Binding-site contacts:
Ligand atom C7 contacts residue ASN234 of chain 1.C at 3.0 Å.
Ligand atom C2 contacts residue ASN234 of chain 1.C at 2.5 Å.
Ligand atom C4 contacts residue ASN234 of chain 1.C at 4.2 Å.
Ligand atom C3 contacts residue ASN234 of chain 1.C at 3.8 Å.
Ligand atom O5 contacts residue ASN234 of chain 1.C at 2.4 Å (h-bond).
Ligand atom C8 contacts residue ASN234 of chain 1.C at 3.6 Å.
Ligand atom O7 contacts residue ASN234 of chain 1.C at 3.1 Å.
Ligand atom C5 contacts residue ASN234 of chain 1.C at 3.6 Å.
Ligand atom C1 contacts residue ASN234 of chain 1.C at 1.4 Å.
Ligand atom N2 contacts residue ASN234 of chain 1.C at 2.9 Å (h-bond).

Sequence of chain 1.C:
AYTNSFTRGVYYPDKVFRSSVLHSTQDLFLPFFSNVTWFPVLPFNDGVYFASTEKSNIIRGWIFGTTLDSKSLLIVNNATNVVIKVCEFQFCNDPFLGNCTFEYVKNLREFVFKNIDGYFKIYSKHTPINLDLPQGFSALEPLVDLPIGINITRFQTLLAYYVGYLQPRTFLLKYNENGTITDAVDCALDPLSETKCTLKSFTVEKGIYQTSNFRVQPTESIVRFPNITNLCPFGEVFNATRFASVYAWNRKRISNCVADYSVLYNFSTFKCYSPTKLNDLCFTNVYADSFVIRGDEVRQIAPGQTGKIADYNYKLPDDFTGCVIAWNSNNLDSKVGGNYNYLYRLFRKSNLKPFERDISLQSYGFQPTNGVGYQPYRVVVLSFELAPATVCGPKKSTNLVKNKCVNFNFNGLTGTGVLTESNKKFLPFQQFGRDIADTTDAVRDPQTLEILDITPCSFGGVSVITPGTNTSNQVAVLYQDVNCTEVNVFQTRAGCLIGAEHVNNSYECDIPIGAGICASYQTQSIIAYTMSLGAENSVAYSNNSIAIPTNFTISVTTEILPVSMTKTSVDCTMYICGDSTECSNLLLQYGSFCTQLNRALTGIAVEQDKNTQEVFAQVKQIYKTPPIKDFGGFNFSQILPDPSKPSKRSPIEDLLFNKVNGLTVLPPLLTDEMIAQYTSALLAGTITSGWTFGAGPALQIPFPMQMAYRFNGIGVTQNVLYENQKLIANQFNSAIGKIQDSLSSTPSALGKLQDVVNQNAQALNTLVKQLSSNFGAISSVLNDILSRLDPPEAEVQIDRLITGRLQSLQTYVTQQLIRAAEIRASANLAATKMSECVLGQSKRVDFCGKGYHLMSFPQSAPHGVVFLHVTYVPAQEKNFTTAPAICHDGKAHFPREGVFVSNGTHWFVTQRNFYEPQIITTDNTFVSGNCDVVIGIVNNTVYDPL

The protein below binds the small molecule below.
Small molecule (SMILES): CC(=O)N[C@@H]1[C@@H](O)[C@H](O)[C@@H](CO)O[C@H]1O